Binding-site contacts:
Ligand atom N02 contacts residue GLU296 of chain 1.B at 3.0 Å (salt-bridge).
Ligand atom C09 contacts residue HEM1 of chain 1.H at 3.3 Å.
Ligand atom C10 contacts residue HEM1 of chain 1.H at 3.9 Å.
Ligand atom C29 contacts residue HEM1 of chain 1.H at 3.8 Å.
Ligand atom N30 contacts residue HEM1 of chain 1.H at 2.7 Å (h-bond).
Ligand atom C07 contacts residue VAL271 of chain 1.B at 3.2 Å (hydrophobic).
Ligand atom C03 contacts residue HEM1 of chain 1.H at 3.0 Å.
Ligand atom C23 contacts residue HEM1 of chain 1.H at 3.8 Å.
Ligand atom C31 contacts residue ARG300 of chain 1.B at 3.6 Å.
Ligand atom C28 contacts residue TYR410 of chain 1.B at 3.3 Å (hydrophobic).
Ligand atom C31 contacts residue H4B1 of chain 1.I at 3.9 Å.
Ligand atom C29 contacts residue H4B1 of chain 1.I at 3.6 Å.
Ligand atom C09 contacts residue GLU296 of chain 1.B at 3.4 Å.
Ligand atom C21 contacts residue HEM1 of chain 1.H at 3.4 Å.
Ligand atom C02 contacts residue TRP291 of chain 1.B at 3.9 Å (hydrophobic).
Ligand atom C10 contacts residue GLU296 of chain 1.B at 3.5 Å.
Ligand atom C06 contacts residue VAL271 of chain 1.B at 3.4 Å (hydrophobic).
Ligand atom N02 contacts residue TRP291 of chain 1.B at 2.8 Å (h-bond).
Ligand atom O12 contacts residue HEM1 of chain 1.H at 3.5 Å (h-bond).
Ligand atom C08 contacts residue HEM1 of chain 1.H at 3.6 Å.
Ligand atom C31 contacts residue HEM1 of chain 1.H at 3.6 Å.
Ligand atom C26 contacts residue HEM1 of chain 1.H at 2.9 Å.
Ligand atom C04 contacts residue HEM1 of chain 1.H at 3.3 Å.
Ligand atom N30 contacts residue H4B1 of chain 1.I at 3.3 Å (h-bond).
Ligand atom N01 contacts residue GLU296 of chain 1.B at 2.6 Å (salt-bridge).
Ligand atom N02 contacts residue HEM1 of chain 1.H at 3.7 Å.
Ligand atom C25 contacts residue HEM1 of chain 1.H at 3.7 Å.
Ligand atom C02 contacts residue HEM1 of chain 1.H at 3.6 Å.
Ligand atom C06 contacts residue PHE288 of chain 1.B at 3.5 Å (hydrophobic).
Ligand atom C07 contacts residue HEM1 of chain 1.H at 3.6 Å.
Ligand atom C11 contacts residue HEM1 of chain 1.H at 3.1 Å.
Ligand atom C22 contacts residue HEM1 of chain 1.H at 3.0 Å.
Ligand atom C05 contacts residue HEM1 of chain 1.H at 3.6 Å.
Ligand atom N02 contacts residue PRO269 of chain 1.B at 3.7 Å.
Ligand atom C02 contacts residue GLU296 of chain 1.B at 3.5 Å.
Ligand atom C27 contacts residue TYR410 of chain 1.B at 3.5 Å (hydrophobic).
Ligand atom C28 contacts residue HIS41 of chain 1.B at 3.3 Å.
Ligand atom C06 contacts residue HEM1 of chain 1.H at 3.3 Å.
Ligand atom C08 contacts residue VAL271 of chain 1.B at 3.6 Å (hydrophobic).
Ligand atom C28 contacts residue MET40 of chain 1.B at 3.4 Å (hydrophobic).

This small molecule binds to this protein.
Small molecule (SMILES): CCc1cc(CNC)cc(OCc2ccc3ccc(N)nc3c2)c1

Sequence of chain 1.B:
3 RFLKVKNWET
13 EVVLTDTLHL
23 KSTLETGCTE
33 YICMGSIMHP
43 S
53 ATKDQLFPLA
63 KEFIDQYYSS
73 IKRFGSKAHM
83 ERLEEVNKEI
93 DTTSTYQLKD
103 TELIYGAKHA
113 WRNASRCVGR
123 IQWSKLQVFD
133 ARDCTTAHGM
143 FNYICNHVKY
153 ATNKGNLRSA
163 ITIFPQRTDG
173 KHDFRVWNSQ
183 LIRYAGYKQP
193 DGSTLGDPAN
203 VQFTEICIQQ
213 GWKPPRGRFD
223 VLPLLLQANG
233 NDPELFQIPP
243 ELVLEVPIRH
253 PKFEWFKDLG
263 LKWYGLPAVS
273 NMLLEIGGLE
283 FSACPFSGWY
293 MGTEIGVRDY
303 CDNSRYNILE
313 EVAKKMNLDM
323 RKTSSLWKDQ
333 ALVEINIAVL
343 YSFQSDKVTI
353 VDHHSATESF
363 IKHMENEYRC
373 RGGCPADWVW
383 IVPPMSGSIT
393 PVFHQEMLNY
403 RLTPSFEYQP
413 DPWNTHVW